Sequence of chain 20.A:
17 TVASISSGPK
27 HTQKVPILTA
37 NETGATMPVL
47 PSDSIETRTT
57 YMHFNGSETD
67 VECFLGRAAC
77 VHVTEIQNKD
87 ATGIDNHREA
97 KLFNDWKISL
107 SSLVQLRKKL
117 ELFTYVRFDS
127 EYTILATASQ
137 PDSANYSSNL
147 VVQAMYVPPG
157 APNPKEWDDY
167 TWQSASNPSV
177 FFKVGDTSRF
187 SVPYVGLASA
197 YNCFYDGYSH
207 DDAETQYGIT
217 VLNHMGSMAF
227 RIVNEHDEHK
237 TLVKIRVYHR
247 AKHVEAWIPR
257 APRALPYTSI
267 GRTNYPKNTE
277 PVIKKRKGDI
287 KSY

The small molecule below binds the protein below.
Small molecule (SMILES): Cc1cc(CCCCCOc2ccc(C3=NCCO3)cc2)on1

Sequence of chain 20.C:
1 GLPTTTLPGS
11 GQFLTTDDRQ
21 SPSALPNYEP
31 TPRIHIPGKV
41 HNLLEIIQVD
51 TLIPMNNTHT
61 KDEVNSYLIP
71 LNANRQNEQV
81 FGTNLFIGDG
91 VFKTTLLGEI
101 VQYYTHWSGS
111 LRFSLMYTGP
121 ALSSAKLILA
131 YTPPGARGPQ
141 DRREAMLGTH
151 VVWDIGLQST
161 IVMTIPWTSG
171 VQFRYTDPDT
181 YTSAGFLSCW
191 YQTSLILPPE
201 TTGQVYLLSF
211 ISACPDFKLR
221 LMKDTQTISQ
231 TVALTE

Binding-site contacts:
Ligand atom N3A contacts residue ALA24 of chain 20.C at 3.8 Å.
Ligand atom C1C contacts residue TYR128 of chain 20.A at 3.7 Å (hydrophobic).
Ligand atom C4 contacts residue LEU106 of chain 20.A at 3.9 Å (hydrophobic).
Ligand atom C3C contacts residue TYR128 of chain 20.A at 3.4 Å (hydrophobic).
Ligand atom C6B contacts residue ILE104 of chain 20.A at 3.6 Å (hydrophobic).
Ligand atom C2C contacts residue TYR197 of chain 20.A at 3.7 Å (hydrophobic).
Ligand atom C5A contacts residue VAL176 of chain 20.A at 3.6 Å (hydrophobic).
Ligand atom C4A contacts residue PRO174 of chain 20.A at 3.1 Å (hydrophobic).
Ligand atom C2B contacts residue VAL188 of chain 20.A at 3.5 Å (hydrophobic).
Ligand atom C5B contacts residue TYR128 of chain 20.A at 4.0 Å (hydrophobic).
Ligand atom N3A contacts residue TYR152 of chain 20.A at 3.5 Å.
Ligand atom C1B contacts residue ILE104 of chain 20.A at 4.0 Å (hydrophobic).
Ligand atom N3A contacts residue PHE186 of chain 20.A at 4.0 Å.
Ligand atom C5B contacts residue MET224 of chain 20.A at 3.8 Å (hydrophobic).
Ligand atom C5 contacts residue LEU106 of chain 20.A at 3.8 Å (hydrophobic).
Ligand atom C5B contacts residue PHE186 of chain 20.A at 3.9 Å (hydrophobic).
Ligand atom C4C contacts residue VAL191 of chain 20.A at 3.0 Å (hydrophobic).
Ligand atom N2 contacts residue LEU106 of chain 20.A at 3.8 Å.
Ligand atom C5A contacts residue ALA150 of chain 20.A at 3.6 Å (hydrophobic).
Ligand atom O1B contacts residue ILE104 of chain 20.A at 3.9 Å.
Ligand atom C3B contacts residue VAL188 of chain 20.A at 3.8 Å (hydrophobic).
Ligand atom C4B contacts residue TYR152 of chain 20.A at 3.8 Å (hydrophobic).
Ligand atom C1B contacts residue VAL188 of chain 20.A at 3.8 Å (hydrophobic).
Ligand atom O1 contacts residue MET221 of chain 20.A at 3.9 Å.
Ligand atom C4C contacts residue VAL188 of chain 20.A at 3.7 Å (hydrophobic).
Ligand atom O1 contacts residue LEU106 of chain 20.A at 3.8 Å.
Ligand atom O1A contacts residue PHE186 of chain 20.A at 3.0 Å.
Ligand atom C5A contacts residue PHE186 of chain 20.A at 3.5 Å (hydrophobic).
Ligand atom C2A contacts residue PHE186 of chain 20.A at 3.3 Å (hydrophobic).
Ligand atom C3B contacts residue TYR152 of chain 20.A at 3.7 Å (hydrophobic).
Ligand atom C2A contacts residue TYR152 of chain 20.A at 3.6 Å (hydrophobic).
Ligand atom C1C contacts residue LEU106 of chain 20.A at 3.8 Å (hydrophobic).
Ligand atom C5C contacts residue VAL191 of chain 20.A at 3.8 Å (hydrophobic).
Ligand atom C4B contacts residue PHE186 of chain 20.A at 3.6 Å (hydrophobic).
Ligand atom C4 contacts residue TYR197 of chain 20.A at 3.8 Å (hydrophobic).
Ligand atom N3A contacts residue PRO174 of chain 20.A at 3.7 Å.
Ligand atom C1B contacts residue TYR128 of chain 20.A at 3.6 Å (hydrophobic).
Ligand atom C6B contacts residue TYR128 of chain 20.A at 3.3 Å (hydrophobic).
Ligand atom O1B contacts residue TYR128 of chain 20.A at 3.4 Å (h-bond).
Ligand atom C2C contacts residue MET221 of chain 20.A at 4.0 Å (hydrophobic).